This small molecule binds to this protein.
Small molecule (SMILES): Oc1cccc(O)c1

Sequence of chain 1.X:
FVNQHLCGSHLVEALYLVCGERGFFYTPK

Sequence of chain 1.W:
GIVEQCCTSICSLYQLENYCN

Sequence of chain 1.V:
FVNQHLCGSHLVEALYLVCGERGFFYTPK

Sequence of chain 1.P:
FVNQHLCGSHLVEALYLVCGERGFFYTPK

Binding-site contacts:
Ligand atom C1 contacts residue ALA14 of chain 1.X at 4.2 Å (hydrophobic).
Ligand atom C3 contacts residue HIS5 of chain 1.V at 4.0 Å.
Ligand atom O3 contacts residue VAL2 of chain 1.V at 4.1 Å.
Ligand atom O1 contacts residue LEU17 of chain 1.P at 3.5 Å.
Ligand atom C6 contacts residue HIS5 of chain 1.V at 3.6 Å.
Ligand atom C4 contacts residue VAL2 of chain 1.V at 4.3 Å (hydrophobic).
Ligand atom C5 contacts residue HIS10 of chain 1.X at 4.0 Å.
Ligand atom C2 contacts residue CYS11 of chain 1.W at 3.5 Å (hydrophobic).
Ligand atom O3 contacts residue LEU11 of chain 1.X at 4.5 Å.
Ligand atom C5 contacts residue HIS5 of chain 1.V at 4.1 Å.
Ligand atom C2 contacts residue LEU16 of chain 1.W at 4.2 Å (hydrophobic).
Ligand atom O3 contacts residue SER9 of chain 1.W at 3.7 Å.
Ligand atom C4 contacts residue CYS6 of chain 1.W at 3.3 Å (hydrophobic).
Ligand atom C3 contacts residue CYS11 of chain 1.W at 3.9 Å (hydrophobic).
Ligand atom C3 contacts residue CYS6 of chain 1.W at 3.4 Å (hydrophobic).
Ligand atom O3 contacts residue CYS6 of chain 1.W at 2.6 Å (h-bond).
Ligand atom C5 contacts residue LEU11 of chain 1.X at 3.6 Å (hydrophobic).
Ligand atom C6 contacts residue LEU11 of chain 1.X at 3.8 Å (hydrophobic).
Ligand atom C6 contacts residue HIS10 of chain 1.X at 3.8 Å.
Ligand atom C1 contacts residue LEU11 of chain 1.X at 4.3 Å (hydrophobic).
Ligand atom O1 contacts residue LEU16 of chain 1.W at 4.0 Å.
Ligand atom O1 contacts residue HIS5 of chain 1.V at 3.0 Å (h-bond).
Ligand atom C4 contacts residue HIS5 of chain 1.V at 4.2 Å.
Ligand atom C5 contacts residue CYS7 of chain 1.X at 4.0 Å (hydrophobic).
Ligand atom O3 contacts residue CYS11 of chain 1.W at 2.8 Å (h-bond).
Ligand atom O3 contacts residue ILE10 of chain 1.W at 3.4 Å.
Ligand atom C2 contacts residue HIS5 of chain 1.V at 3.5 Å.
Ligand atom C1 contacts residue LEU16 of chain 1.W at 4.2 Å (hydrophobic).
Ligand atom O1 contacts residue CYS11 of chain 1.W at 4.5 Å.
Ligand atom O1 contacts residue ALA14 of chain 1.X at 3.5 Å.
Ligand atom C3 contacts residue LEU11 of chain 1.X at 3.8 Å (hydrophobic).
Ligand atom C2 contacts residue ILE10 of chain 1.W at 4.3 Å (hydrophobic).
Ligand atom C1 contacts residue HIS5 of chain 1.V at 3.1 Å.
Ligand atom C5 contacts residue LEU6 of chain 1.V at 4.0 Å (hydrophobic).
Ligand atom C4 contacts residue LEU11 of chain 1.X at 3.5 Å (hydrophobic).
Ligand atom C2 contacts residue LEU11 of chain 1.X at 4.2 Å (hydrophobic).
Ligand atom C4 contacts residue CYS7 of chain 1.X at 3.9 Å (hydrophobic).